Binding-site contacts:
Ligand atom N2 contacts residue TYR25 of chain 1.B at 3.6 Å.
Ligand atom N1 contacts residue MET29 of chain 1.B at 2.5 Å (h-bond).
Ligand atom C5 contacts residue SER21 of chain 1.B at 4.0 Å.
Ligand atom C2 contacts residue SER16 of chain 1.B at 4.2 Å.
Ligand atom C1 contacts residue TYR25 of chain 1.B at 4.2 Å (hydrophobic).
Ligand atom N2 contacts residue MET29 of chain 1.B at 4.2 Å.
Ligand atom N1 contacts residue TYR25 of chain 1.B at 4.5 Å.
Ligand atom C1 contacts residue MET29 of chain 1.B at 3.7 Å (hydrophobic).
Ligand atom C4 contacts residue SER21 of chain 1.B at 3.6 Å.
Ligand atom PT contacts residue ASP14 of chain 1.B at 2.2 Å.
Ligand atom N2 contacts residue SER16 of chain 1.B at 3.6 Å.
Ligand atom C2 contacts residue TYR25 of chain 1.B at 4.3 Å (hydrophobic).
Ligand atom PT contacts residue MET29 of chain 1.B at 2.2 Å.
Ligand atom C3 contacts residue SER21 of chain 1.B at 3.8 Å.
Ligand atom N2 contacts residue ASP14 of chain 1.B at 3.2 Å (salt-bridge).
Ligand atom PT contacts residue TYR25 of chain 1.B at 3.2 Å.
Ligand atom C3 contacts residue TYR25 of chain 1.B at 4.2 Å (hydrophobic).
Ligand atom N1 contacts residue ASP14 of chain 1.B at 4.3 Å.

Sequence of chain 1.B:
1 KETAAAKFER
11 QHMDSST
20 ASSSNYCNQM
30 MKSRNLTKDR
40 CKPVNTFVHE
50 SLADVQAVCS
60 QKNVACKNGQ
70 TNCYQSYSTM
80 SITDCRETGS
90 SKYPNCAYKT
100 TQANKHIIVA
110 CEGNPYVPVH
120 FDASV

This small molecule binds to this protein.
Small molecule (SMILES): C1CC[C@H]2N->[Pt+2]<-N[C@@H]2C1